A small-molecule ligand and the protein it binds are described below.
Small molecule (SMILES): CC(C)c1cnn2c(Nc3ccc(S(=O)(=O)N(C)C)cc3)cc(NC3CCC(N)CC3)nc12

Binding-site contacts:
Ligand atom C62 contacts residue ASP86 of chain 1.A at 3.8 Å.
Ligand atom C14 contacts residue LEU83 of chain 1.A at 3.2 Å (hydrophobic).
Ligand atom N3 contacts residue LEU134 of chain 1.A at 3.4 Å.
Ligand atom C12 contacts residue LEU134 of chain 1.A at 3.5 Å (hydrophobic).
Ligand atom C4 contacts residue ASP145 of chain 1.A at 3.4 Å.
Ligand atom C12 contacts residue GLU81 of chain 1.A at 3.1 Å.
Ligand atom O3 contacts residue GLN85 of chain 1.A at 3.3 Å.
Ligand atom N3 contacts residue LEU83 of chain 1.A at 3.2 Å (h-bond).
Ligand atom N8 contacts residue ASP145 of chain 1.A at 3.0 Å (salt-bridge).
Ligand atom C10 contacts residue LEU134 of chain 1.A at 3.6 Å (hydrophobic).
Ligand atom N8 contacts residue ASN132 of chain 1.A at 2.7 Å (h-bond).
Ligand atom C16 contacts residue GLN85 of chain 1.A at 3.7 Å.
Ligand atom C9 contacts residue ILE10 of chain 1.A at 3.4 Å (hydrophobic).
Ligand atom C3 contacts residue GLU12 of chain 1.A at 3.6 Å.
Ligand atom C4 contacts residue ASN132 of chain 1.A at 3.6 Å.
Ligand atom C17 contacts residue GLN85 of chain 1.A at 3.7 Å.
Ligand atom N2 contacts residue ILE10 of chain 1.A at 3.7 Å.
Ligand atom C17 contacts residue ASP86 of chain 1.A at 3.8 Å.
Ligand atom C5 contacts residue ASN132 of chain 1.A at 3.2 Å.
Ligand atom C11 contacts residue LEU134 of chain 1.A at 3.6 Å (hydrophobic).
Ligand atom C8 contacts residue ILE10 of chain 1.A at 3.6 Å (hydrophobic).
Ligand atom C13 contacts residue LEU83 of chain 1.A at 3.1 Å (hydrophobic).
Ligand atom C2 contacts residue VAL18 of chain 1.A at 3.6 Å (hydrophobic).
Ligand atom C14 contacts residue ILE10 of chain 1.A at 2.9 Å (hydrophobic).
Ligand atom C14 contacts residue HIS84 of chain 1.A at 3.6 Å.
Ligand atom C15 contacts residue ILE10 of chain 1.A at 3.4 Å (hydrophobic).
Ligand atom O3 contacts residue ASP86 of chain 1.A at 3.6 Å.
Ligand atom O3 contacts residue LYS89 of chain 1.A at 2.9 Å.
Ligand atom S1 contacts residue LYS89 of chain 1.A at 3.7 Å.
Ligand atom C11 contacts residue ALA31 of chain 1.A at 3.6 Å (hydrophobic).
Ligand atom C12 contacts residue ALA31 of chain 1.A at 3.5 Å (hydrophobic).
Ligand atom N5 contacts residue ILE10 of chain 1.A at 3.6 Å.
Ligand atom C16 contacts residue HIS84 of chain 1.A at 3.5 Å.
Ligand atom C15 contacts residue HIS84 of chain 1.A at 3.1 Å.
Ligand atom C22 contacts residue PHE80 of chain 1.A at 3.5 Å (hydrophobic).
Ligand atom N1 contacts residue VAL18 of chain 1.A at 3.7 Å.
Ligand atom C13 contacts residue ILE10 of chain 1.A at 3.4 Å (hydrophobic).
Ligand atom N2 contacts residue LEU134 of chain 1.A at 3.5 Å.
Ligand atom N5 contacts residue LEU83 of chain 1.A at 2.6 Å (h-bond).
Ligand atom O2 contacts residue LYS89 of chain 1.A at 3.2 Å (salt-bridge).

Sequence of chain 1.A:
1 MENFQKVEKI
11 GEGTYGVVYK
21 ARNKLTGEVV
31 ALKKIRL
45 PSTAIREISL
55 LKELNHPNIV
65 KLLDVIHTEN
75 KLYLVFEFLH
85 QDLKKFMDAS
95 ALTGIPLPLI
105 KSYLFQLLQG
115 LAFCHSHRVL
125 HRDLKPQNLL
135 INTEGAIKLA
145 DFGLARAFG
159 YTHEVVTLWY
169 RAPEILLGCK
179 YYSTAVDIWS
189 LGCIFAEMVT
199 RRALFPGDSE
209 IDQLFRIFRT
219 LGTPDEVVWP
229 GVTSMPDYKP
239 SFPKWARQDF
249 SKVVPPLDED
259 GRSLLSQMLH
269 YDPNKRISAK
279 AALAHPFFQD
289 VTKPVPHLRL